Binding-site contacts:
Ligand atom C18 contacts residue ILE44 of chain 1.A at 3.7 Å (hydrophobic).
Ligand atom C5 contacts residue PHE164 of chain 1.A at 3.7 Å (hydrophobic).
Ligand atom N27 contacts residue LYS64 of chain 1.A at 3.0 Å.
Ligand atom N21 contacts residue LYS120 of chain 1.A at 3.0 Å (salt-bridge).
Ligand atom C24 contacts residue THR110 of chain 1.A at 3.5 Å.
Ligand atom N27 contacts residue ASP175 of chain 1.A at 2.6 Å.
Ligand atom O28 contacts residue GLU82 of chain 1.A at 3.7 Å.
Ligand atom C25 contacts residue THR110 of chain 1.A at 3.5 Å.
Ligand atom N3 contacts residue ILE44 of chain 1.A at 3.2 Å.
Ligand atom C23 contacts residue ILE44 of chain 1.A at 3.4 Å (hydrophobic).
Ligand atom C13 contacts residue VAL52 of chain 1.A at 3.6 Å (hydrophobic).
Ligand atom C23 contacts residue LYS120 of chain 1.A at 3.5 Å.
Ligand atom C22 contacts residue ILE44 of chain 1.A at 3.4 Å (hydrophobic).
Ligand atom O28 contacts residue LYS64 of chain 1.A at 3.2 Å.
Ligand atom C7 contacts residue PHE164 of chain 1.A at 3.0 Å (hydrophobic).
Ligand atom C11 contacts residue ILE44 of chain 1.A at 3.8 Å (hydrophobic).
Ligand atom C13 contacts residue PHE164 of chain 1.A at 3.2 Å (hydrophobic).
Ligand atom N3 contacts residue PHE164 of chain 1.A at 3.5 Å.
Ligand atom C12 contacts residue PHE164 of chain 1.A at 3.1 Å (hydrophobic).
Ligand atom C17 contacts residue VAL52 of chain 1.A at 3.1 Å (hydrophobic).
Ligand atom C14 contacts residue ASP175 of chain 1.A at 2.5 Å.
Ligand atom C11 contacts residue TRP112 of chain 1.A at 3.6 Å (hydrophobic).
Ligand atom C10 contacts residue TRP112 of chain 1.A at 2.9 Å (hydrophobic).
Ligand atom C19 contacts residue ASN161 of chain 1.A at 3.3 Å.
Ligand atom C26 contacts residue LYS64 of chain 1.A at 3.7 Å.
Ligand atom C1 contacts residue PHE164 of chain 1.A at 3.1 Å (hydrophobic).
Ligand atom N4 contacts residue ILE44 of chain 1.A at 3.6 Å.
Ligand atom C26 contacts residue ASP175 of chain 1.A at 3.6 Å.
Ligand atom C2 contacts residue PHE164 of chain 1.A at 3.1 Å (hydrophobic).
Ligand atom C1 contacts residue VAL52 of chain 1.A at 3.6 Å (hydrophobic).
Ligand atom C2 contacts residue ILE44 of chain 1.A at 3.7 Å (hydrophobic).
Ligand atom N9 contacts residue ALA62 of chain 1.A at 3.7 Å.
Ligand atom C13 contacts residue ASP175 of chain 1.A at 3.4 Å.
Ligand atom C24 contacts residue ALA62 of chain 1.A at 3.6 Å (hydrophobic).
Ligand atom C15 contacts residue ASP175 of chain 1.A at 3.5 Å.
Ligand atom C22 contacts residue LYS120 of chain 1.A at 3.2 Å.
Ligand atom C12 contacts residue VAL52 of chain 1.A at 3.4 Å (hydrophobic).
Ligand atom C20 contacts residue ASN161 of chain 1.A at 3.5 Å.
Ligand atom C6 contacts residue PHE164 of chain 1.A at 3.5 Å (hydrophobic).
Ligand atom O28 contacts residue ASP175 of chain 1.A at 3.4 Å.

The small molecule below binds the protein below.
Small molecule (SMILES): O/N=C1\CCc2cc(-c3cn(C4CCNCC4)nc3-c3ccncc3)ccc21

Sequence of chain 1.A:
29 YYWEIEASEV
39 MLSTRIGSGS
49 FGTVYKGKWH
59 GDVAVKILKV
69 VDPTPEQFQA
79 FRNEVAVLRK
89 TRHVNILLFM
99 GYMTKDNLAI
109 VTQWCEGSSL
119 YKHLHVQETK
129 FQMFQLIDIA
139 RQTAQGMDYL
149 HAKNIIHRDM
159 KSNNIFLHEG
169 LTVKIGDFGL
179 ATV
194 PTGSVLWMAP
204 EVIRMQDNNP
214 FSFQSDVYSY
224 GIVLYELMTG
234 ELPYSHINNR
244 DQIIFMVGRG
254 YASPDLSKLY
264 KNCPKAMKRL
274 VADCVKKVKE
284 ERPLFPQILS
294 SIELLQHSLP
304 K